A small-molecule ligand and the protein it binds are described below.
Small molecule (SMILES): CNC(=O)c1cncc2[nH]nc(C(C)C)c12

Sequence of chain 1.A:
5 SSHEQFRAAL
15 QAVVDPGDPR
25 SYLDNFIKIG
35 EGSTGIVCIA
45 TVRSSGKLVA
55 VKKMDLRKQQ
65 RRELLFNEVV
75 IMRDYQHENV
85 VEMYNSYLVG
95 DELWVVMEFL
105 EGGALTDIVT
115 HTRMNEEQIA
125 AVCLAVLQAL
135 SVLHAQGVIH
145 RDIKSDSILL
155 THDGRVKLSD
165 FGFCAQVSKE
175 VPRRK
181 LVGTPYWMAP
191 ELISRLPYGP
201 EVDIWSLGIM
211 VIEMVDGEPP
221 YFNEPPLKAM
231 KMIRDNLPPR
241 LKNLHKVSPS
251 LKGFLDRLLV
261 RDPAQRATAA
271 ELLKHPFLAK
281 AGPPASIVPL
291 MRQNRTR

Binding-site contacts:
Ligand atom C8 contacts residue ILE33 of chain 1.A at 3.8 Å (hydrophobic).
Ligand atom O1 contacts residue VAL41 of chain 1.A at 3.7 Å.
Ligand atom C7 contacts residue LEU104 of chain 1.A at 4.2 Å (hydrophobic).
Ligand atom C9 contacts residue ILE33 of chain 1.A at 3.4 Å (hydrophobic).
Ligand atom N3 contacts residue GLU102 of chain 1.A at 2.9 Å (salt-bridge).
Ligand atom N2 contacts residue LEU153 of chain 1.A at 3.9 Å.
Ligand atom N3 contacts residue LEU153 of chain 1.A at 4.0 Å.
Ligand atom C9 contacts residue LEU104 of chain 1.A at 3.1 Å (hydrophobic).
Ligand atom C6 contacts residue ALA54 of chain 1.A at 4.1 Å (hydrophobic).
Ligand atom C4 contacts residue LEU153 of chain 1.A at 3.9 Å (hydrophobic).
Ligand atom C4 contacts residue SER163 of chain 1.A at 3.6 Å.
Ligand atom C9 contacts residue PHE103 of chain 1.A at 3.1 Å (hydrophobic).
Ligand atom C5 contacts residue SER163 of chain 1.A at 3.7 Å.
Ligand atom C3 contacts residue LEU153 of chain 1.A at 3.7 Å (hydrophobic).
Ligand atom N4 contacts residue LEU104 of chain 1.A at 3.1 Å (h-bond).
Ligand atom C7 contacts residue LEU153 of chain 1.A at 3.9 Å (hydrophobic).
Ligand atom C10 contacts residue LEU104 of chain 1.A at 4.0 Å (hydrophobic).
Ligand atom N4 contacts residue ALA54 of chain 1.A at 3.9 Å.
Ligand atom N4 contacts residue GLU102 of chain 1.A at 3.7 Å.
Ligand atom C10 contacts residue LEU153 of chain 1.A at 3.8 Å (hydrophobic).
Ligand atom N3 contacts residue ALA54 of chain 1.A at 3.6 Å.
Ligand atom C5 contacts residue MET101 of chain 1.A at 3.0 Å (hydrophobic).
Ligand atom N4 contacts residue PHE103 of chain 1.A at 3.8 Å.
Ligand atom N2 contacts residue SER163 of chain 1.A at 3.1 Å (h-bond).
Ligand atom C11 contacts residue LEU153 of chain 1.A at 3.4 Å (hydrophobic).
Ligand atom N1 contacts residue LEU153 of chain 1.A at 4.2 Å.
Ligand atom C3 contacts residue VAL41 of chain 1.A at 3.9 Å (hydrophobic).
Ligand atom N3 contacts residue LEU104 of chain 1.A at 3.6 Å (h-bond).
Ligand atom C6 contacts residue GLU102 of chain 1.A at 3.9 Å.
Ligand atom C6 contacts residue LEU153 of chain 1.A at 3.5 Å (hydrophobic).
Ligand atom C4 contacts residue VAL41 of chain 1.A at 3.9 Å (hydrophobic).
Ligand atom C6 contacts residue MET101 of chain 1.A at 4.0 Å (hydrophobic).
Ligand atom C5 contacts residue LEU153 of chain 1.A at 3.7 Å (hydrophobic).
Ligand atom C8 contacts residue LEU104 of chain 1.A at 4.0 Å (hydrophobic).
Ligand atom C10 contacts residue GLY107 of chain 1.A at 4.2 Å.
Ligand atom N2 contacts residue MET101 of chain 1.A at 3.5 Å (h-bond).
Ligand atom N3 contacts residue PHE103 of chain 1.A at 3.9 Å.
Ligand atom C2 contacts residue VAL41 of chain 1.A at 3.9 Å (hydrophobic).
Ligand atom C4 contacts residue ASP164 of chain 1.A at 4.2 Å.
Ligand atom C11 contacts residue VAL41 of chain 1.A at 4.1 Å (hydrophobic).